Binding-site contacts:
Ligand atom P1 contacts residue ARG50 of chain 1.H at 3.6 Å.
Ligand atom C61 contacts residue ASP53 of chain 1.H at 3.4 Å.
Ligand atom C81 contacts residue C2E1 of chain 1.P at 3.4 Å.
Ligand atom O61 contacts residue ILE35 of chain 1.H at 3.4 Å.
Ligand atom C6 contacts residue C2E1 of chain 1.P at 3.2 Å.
Ligand atom O21 contacts residue ARG39 of chain 1.H at 3.7 Å.
Ligand atom N21 contacts residue ASP53 of chain 1.H at 2.8 Å (salt-bridge).
Ligand atom N71 contacts residue C2E1 of chain 1.P at 3.5 Å (h-bond).
Ligand atom O1P contacts residue ARG50 of chain 1.H at 2.6 Å (salt-bridge).
Ligand atom O61 contacts residue ARG50 of chain 1.H at 3.5 Å (salt-bridge).
Ligand atom C2 contacts residue C2E1 of chain 1.P at 3.1 Å.
Ligand atom N21 contacts residue TYR31 of chain 1.H at 3.7 Å.
Ligand atom O6 contacts residue C2E1 of chain 1.P at 3.1 Å (h-bond).
Ligand atom C5A contacts residue GLN38 of chain 1.H at 3.3 Å.
Ligand atom C8 contacts residue C2E1 of chain 1.P at 3.2 Å.
Ligand atom N11 contacts residue ARG50 of chain 1.H at 3.4 Å.
Ligand atom N11 contacts residue ILE35 of chain 1.H at 3.7 Å.
Ligand atom C21 contacts residue ARG50 of chain 1.H at 3.7 Å.
Ligand atom N2 contacts residue C2E1 of chain 1.P at 2.8 Å (h-bond).
Ligand atom N9 contacts residue C2E1 of chain 1.P at 3.7 Å.
Ligand atom O4A contacts residue GLN38 of chain 1.H at 3.5 Å (h-bond).
Ligand atom O21 contacts residue GLN38 of chain 1.H at 3.6 Å.
Ligand atom C81 contacts residue ARG39 of chain 1.H at 3.5 Å.
Ligand atom C2A contacts residue ARG50 of chain 1.H at 3.6 Å.
Ligand atom N11 contacts residue ASP53 of chain 1.H at 2.6 Å (salt-bridge).
Ligand atom C61 contacts residue ARG50 of chain 1.H at 3.6 Å.
Ligand atom N71 contacts residue ARG39 of chain 1.H at 2.9 Å (salt-bridge).
Ligand atom C1A contacts residue GLN38 of chain 1.H at 3.5 Å.
Ligand atom P11 contacts residue C2E1 of chain 1.P at 3.6 Å.
Ligand atom C5 contacts residue C2E1 of chain 1.P at 3.5 Å.
Ligand atom N1 contacts residue C2E1 of chain 1.P at 2.6 Å (h-bond).
Ligand atom C61 contacts residue ARG39 of chain 1.H at 3.8 Å.
Ligand atom C21 contacts residue ASP53 of chain 1.H at 3.5 Å.
Ligand atom O11 contacts residue C2E1 of chain 1.P at 2.6 Å (h-bond).
Ligand atom C4 contacts residue C2E1 of chain 1.P at 3.7 Å.
Ligand atom N7 contacts residue C2E1 of chain 1.P at 3.3 Å (h-bond).
Ligand atom O11 contacts residue ARG39 of chain 1.H at 3.3 Å.
Ligand atom O61 contacts residue ASP53 of chain 1.H at 3.3 Å (salt-bridge).
Ligand atom O61 contacts residue ARG39 of chain 1.H at 2.8 Å (salt-bridge).
Ligand atom C61 contacts residue ILE35 of chain 1.H at 3.5 Å (hydrophobic).

Sequence of chain 1.H:
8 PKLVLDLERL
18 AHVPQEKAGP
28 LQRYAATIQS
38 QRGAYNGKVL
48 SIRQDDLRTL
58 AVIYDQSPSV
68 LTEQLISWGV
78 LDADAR

The protein below binds the small molecule below.
Small molecule (SMILES): Nc1nc2c(ncn2[C@@H]2O[C@@H]3CO[P](=O)(O)O[C@H]4[C@@H](O)[C@H](n5cnc6c(=O)[nH]c(N)nc65)O[C@@H]4CO[P](=O)(O)O[C@H]3[C@H]2O)c(=O)[nH]1